Binding-site contacts:
Ligand atom C5 contacts residue ASN461 of chain 1.A at 3.8 Å.
Ligand atom O5 contacts residue ASN461 of chain 1.A at 2.4 Å (h-bond).
Ligand atom C4 contacts residue ASN461 of chain 1.A at 4.2 Å.
Ligand atom C3 contacts residue ASN461 of chain 1.A at 3.8 Å.
Ligand atom O7 contacts residue ASN461 of chain 1.A at 3.2 Å (h-bond).
Ligand atom C7 contacts residue ASN461 of chain 1.A at 3.3 Å.
Ligand atom C2 contacts residue ASN461 of chain 1.A at 2.5 Å.
Ligand atom C1 contacts residue ASN461 of chain 1.A at 1.5 Å.
Ligand atom N2 contacts residue ASN461 of chain 1.A at 3.0 Å (h-bond).
Ligand atom C8 contacts residue ASN461 of chain 1.A at 4.3 Å.
Ligand atom C8 contacts residue CYS496 of chain 1.A at 4.3 Å (hydrophobic).
Ligand atom C8 contacts residue LEU494 of chain 1.A at 3.3 Å (hydrophobic).

This small molecule binds to this protein.
Small molecule (SMILES): CC(=O)N[C@@H]1[C@@H](O)[C@H](O)[C@@H](CO)O[C@H]1O

Sequence of chain 1.A:
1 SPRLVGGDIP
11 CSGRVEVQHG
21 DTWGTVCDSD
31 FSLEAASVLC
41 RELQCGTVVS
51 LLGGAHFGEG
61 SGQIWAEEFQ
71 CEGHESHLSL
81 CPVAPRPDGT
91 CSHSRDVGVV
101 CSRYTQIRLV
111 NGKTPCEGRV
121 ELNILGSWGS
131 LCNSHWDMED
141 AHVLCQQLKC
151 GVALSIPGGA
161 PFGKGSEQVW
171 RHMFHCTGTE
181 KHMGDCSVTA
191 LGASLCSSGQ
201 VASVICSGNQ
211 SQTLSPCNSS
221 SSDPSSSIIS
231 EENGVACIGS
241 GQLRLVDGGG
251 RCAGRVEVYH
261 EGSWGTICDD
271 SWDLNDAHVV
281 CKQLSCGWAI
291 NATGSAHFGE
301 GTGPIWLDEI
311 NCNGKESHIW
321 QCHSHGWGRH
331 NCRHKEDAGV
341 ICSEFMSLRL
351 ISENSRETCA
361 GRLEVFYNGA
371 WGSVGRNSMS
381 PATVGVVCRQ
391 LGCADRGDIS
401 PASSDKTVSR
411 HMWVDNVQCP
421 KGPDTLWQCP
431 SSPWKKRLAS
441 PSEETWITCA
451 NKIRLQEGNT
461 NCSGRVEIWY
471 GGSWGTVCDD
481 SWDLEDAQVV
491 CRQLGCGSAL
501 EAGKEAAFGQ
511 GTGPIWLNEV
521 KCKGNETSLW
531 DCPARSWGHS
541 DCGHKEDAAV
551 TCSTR